Binding-site contacts:
Ligand atom C2 contacts residue TYR219 of chain 1.A at 4.0 Å (hydrophobic).
Ligand atom C5 contacts residue SER249 of chain 1.A at 4.0 Å.
Ligand atom C4 contacts residue SER249 of chain 1.A at 4.3 Å.
Ligand atom O3 contacts residue GLN224 of chain 1.A at 3.3 Å (h-bond).
Ligand atom O2 contacts residue GLN224 of chain 1.A at 3.1 Å (h-bond).
Ligand atom C5 contacts residue GLN224 of chain 1.A at 3.2 Å.
Ligand atom C5 contacts residue TYR219 of chain 1.A at 4.2 Å (hydrophobic).
Ligand atom C3 contacts residue TYR219 of chain 1.A at 3.3 Å (hydrophobic).
Ligand atom C5 contacts residue TYR266 of chain 1.A at 3.9 Å (hydrophobic).
Ligand atom O3 contacts residue TYR266 of chain 1.A at 3.9 Å.
Ligand atom C4 contacts residue GLN224 of chain 1.A at 4.1 Å.
Ligand atom O2 contacts residue TYR266 of chain 1.A at 3.2 Å.
Ligand atom O contacts residue TYR219 of chain 1.A at 4.0 Å.
Ligand atom O3 contacts residue TYR219 of chain 1.A at 4.3 Å.
Ligand atom C contacts residue TYR219 of chain 1.A at 3.5 Å (hydrophobic).
Ligand atom C1 contacts residue TYR219 of chain 1.A at 4.5 Å (hydrophobic).
Ligand atom C4 contacts residue TYR219 of chain 1.A at 3.5 Å (hydrophobic).
Ligand atom O3 contacts residue SER249 of chain 1.A at 3.0 Å (h-bond).

This small molecule binds to this protein.
Small molecule (SMILES): CCOC(=O)/C=C\C(=O)O

Sequence of chain 1.A:
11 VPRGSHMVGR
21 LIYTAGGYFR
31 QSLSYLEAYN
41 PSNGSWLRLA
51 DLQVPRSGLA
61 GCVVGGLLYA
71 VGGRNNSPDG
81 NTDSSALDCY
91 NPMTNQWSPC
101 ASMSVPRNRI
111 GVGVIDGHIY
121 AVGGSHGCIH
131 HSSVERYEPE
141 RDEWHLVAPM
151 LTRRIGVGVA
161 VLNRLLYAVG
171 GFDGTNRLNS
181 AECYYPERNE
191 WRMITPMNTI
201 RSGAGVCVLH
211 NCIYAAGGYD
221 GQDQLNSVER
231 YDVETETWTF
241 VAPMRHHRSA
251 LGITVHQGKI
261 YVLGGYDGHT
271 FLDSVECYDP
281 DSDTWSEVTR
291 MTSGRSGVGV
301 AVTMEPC